Binding-site contacts:
Ligand atom C7 contacts residue ASN128 of chain 1.D at 3.3 Å.
Ligand atom O7 contacts residue VAL104 of chain 1.D at 4.3 Å.
Ligand atom C4 contacts residue ASN128 of chain 1.D at 4.2 Å.
Ligand atom O5 contacts residue ASN128 of chain 1.D at 2.4 Å (h-bond).
Ligand atom O7 contacts residue ASN128 of chain 1.D at 3.4 Å (h-bond).
Ligand atom C5 contacts residue TYR145 of chain 1.D at 4.3 Å (hydrophobic).
Ligand atom C3 contacts residue ASN128 of chain 1.D at 3.7 Å.
Ligand atom C8 contacts residue ASN128 of chain 1.D at 4.3 Å.
Ligand atom C1 contacts residue ASN128 of chain 1.D at 1.5 Å.
Ligand atom C5 contacts residue ASN128 of chain 1.D at 3.7 Å.
Ligand atom N2 contacts residue ASN128 of chain 1.D at 2.8 Å (h-bond).
Ligand atom C2 contacts residue ASN128 of chain 1.D at 2.4 Å.

The protein below binds the small molecule below.
Small molecule (SMILES): CC(=O)N[C@H]1[C@H](O[C@H]2[C@H](O)[C@@H](NC(C)=O)CO[C@@H]2CO)O[C@H](CO)[C@@H](O[C@@H]2O[C@H](CO[C@H]3O[C@H](CO)[C@@H](O)[C@H](O)[C@@H]3O)[C@@H](O)[C@H](O[C@H]3O[C@H](CO)[C@@H](O)[C@H](O)[C@@H]3O)[C@@H]2O)[C@@H]1O

Sequence of chain 1.D:
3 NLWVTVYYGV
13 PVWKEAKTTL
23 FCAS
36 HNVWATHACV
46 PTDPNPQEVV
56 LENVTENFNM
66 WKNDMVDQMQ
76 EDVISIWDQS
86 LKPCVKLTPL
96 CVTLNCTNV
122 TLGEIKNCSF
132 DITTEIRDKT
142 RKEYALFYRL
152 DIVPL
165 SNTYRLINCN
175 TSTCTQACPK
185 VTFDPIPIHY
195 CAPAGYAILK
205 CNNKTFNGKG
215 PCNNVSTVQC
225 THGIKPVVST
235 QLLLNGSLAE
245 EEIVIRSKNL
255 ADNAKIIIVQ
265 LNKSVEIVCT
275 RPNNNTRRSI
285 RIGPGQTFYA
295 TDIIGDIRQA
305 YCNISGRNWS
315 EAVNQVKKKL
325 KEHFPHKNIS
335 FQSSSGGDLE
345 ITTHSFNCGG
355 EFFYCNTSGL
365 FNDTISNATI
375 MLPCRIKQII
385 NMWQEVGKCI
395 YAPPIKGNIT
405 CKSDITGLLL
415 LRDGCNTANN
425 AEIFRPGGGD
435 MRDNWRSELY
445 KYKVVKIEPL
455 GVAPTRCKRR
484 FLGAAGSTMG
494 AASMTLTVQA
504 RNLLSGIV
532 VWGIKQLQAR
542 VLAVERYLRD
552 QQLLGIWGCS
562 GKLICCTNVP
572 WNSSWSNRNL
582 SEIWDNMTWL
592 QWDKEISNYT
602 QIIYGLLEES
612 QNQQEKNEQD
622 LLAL